Sequence of chain 1.B:
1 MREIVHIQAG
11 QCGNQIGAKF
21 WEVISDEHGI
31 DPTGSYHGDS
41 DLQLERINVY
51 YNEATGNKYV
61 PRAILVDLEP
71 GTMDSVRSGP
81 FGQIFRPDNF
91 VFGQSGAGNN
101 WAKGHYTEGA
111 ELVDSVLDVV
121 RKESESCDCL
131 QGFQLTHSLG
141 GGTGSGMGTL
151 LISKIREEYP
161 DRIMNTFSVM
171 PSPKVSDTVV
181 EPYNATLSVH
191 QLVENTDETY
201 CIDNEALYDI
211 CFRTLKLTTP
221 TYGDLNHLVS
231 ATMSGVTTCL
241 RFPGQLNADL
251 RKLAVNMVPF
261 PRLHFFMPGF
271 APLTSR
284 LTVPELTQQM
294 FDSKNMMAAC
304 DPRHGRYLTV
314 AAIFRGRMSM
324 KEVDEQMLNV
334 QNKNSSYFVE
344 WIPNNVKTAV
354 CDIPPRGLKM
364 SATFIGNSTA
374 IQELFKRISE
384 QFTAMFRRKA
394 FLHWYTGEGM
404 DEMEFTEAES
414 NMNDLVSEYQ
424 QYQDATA

Binding-site contacts:
Ligand atom N14 contacts residue CYS239 of chain 1.B at 3.7 Å.
Ligand atom C12 contacts residue LEU240 of chain 1.B at 3.8 Å (hydrophobic).
Ligand atom C10 contacts residue ASP249 of chain 1.B at 3.4 Å.
Ligand atom C26 contacts residue THR179 of chain 1.A at 3.2 Å.
Ligand atom N28 contacts residue LEU246 of chain 1.B at 3.7 Å.
Ligand atom C22 contacts residue MET257 of chain 1.B at 3.5 Å (hydrophobic).
Ligand atom O24 contacts residue ASN256 of chain 1.B at 3.7 Å.
Ligand atom C18 contacts residue ALA352 of chain 1.B at 3.8 Å (hydrophobic).
Ligand atom C09 contacts residue ASP249 of chain 1.B at 3.4 Å.
Ligand atom C26 contacts residue LYS350 of chain 1.B at 3.5 Å.
Ligand atom C09 contacts residue ALA248 of chain 1.B at 3.7 Å (hydrophobic).
Ligand atom C13 contacts residue VAL236 of chain 1.B at 2.9 Å (hydrophobic).
Ligand atom C25 contacts residue VAL313 of chain 1.B at 3.7 Å (hydrophobic).
Ligand atom C18 contacts residue LYS350 of chain 1.B at 3.6 Å.
Ligand atom C05 contacts residue LEU246 of chain 1.B at 3.8 Å (hydrophobic).
Ligand atom C17 contacts residue LYS350 of chain 1.B at 3.9 Å.
Ligand atom N28 contacts residue THR179 of chain 1.A at 2.9 Å (h-bond).
Ligand atom C18 contacts residue ALA315 of chain 1.B at 3.5 Å (hydrophobic).
Ligand atom C26 contacts residue ASN256 of chain 1.B at 3.3 Å.
Ligand atom C21 contacts residue ALA314 of chain 1.B at 3.7 Å (hydrophobic).
Ligand atom C16 contacts residue LEU246 of chain 1.B at 3.6 Å (hydrophobic).
Ligand atom N06 contacts residue ALA248 of chain 1.B at 3.8 Å.
Ligand atom O01 contacts residue LEU246 of chain 1.B at 3.3 Å.
Ligand atom C17 contacts residue LEU246 of chain 1.B at 3.8 Å (hydrophobic).
Ligand atom C19 contacts residue ALA315 of chain 1.B at 3.7 Å (hydrophobic).
Ligand atom O01 contacts residue LYS252 of chain 1.B at 3.7 Å.
Ligand atom C23 contacts residue LYS350 of chain 1.B at 3.4 Å.
Ligand atom C25 contacts residue ASN348 of chain 1.B at 3.6 Å.
Ligand atom C02 contacts residue LEU246 of chain 1.B at 3.5 Å (hydrophobic).
Ligand atom C25 contacts residue ASN256 of chain 1.B at 3.5 Å.
Ligand atom O24 contacts residue LYS350 of chain 1.B at 3.1 Å.
Ligand atom C10 contacts residue LEU253 of chain 1.B at 3.5 Å (hydrophobic).
Ligand atom C27 contacts residue THR179 of chain 1.A at 3.5 Å.
Ligand atom O11 contacts residue LEU240 of chain 1.B at 3.1 Å.
Ligand atom N06 contacts residue LEU253 of chain 1.B at 3.5 Å.
Ligand atom C12 contacts residue TYR200 of chain 1.B at 3.6 Å (hydrophobic).
Ligand atom C12 contacts residue VAL236 of chain 1.B at 3.1 Å (hydrophobic).
Ligand atom C19 contacts residue CYS239 of chain 1.B at 3.8 Å (hydrophobic).
Ligand atom C17 contacts residue ALA314 of chain 1.B at 3.7 Å (hydrophobic).
Ligand atom C23 contacts residue ASN256 of chain 1.B at 3.4 Å.

The protein below binds the small molecule below.
Small molecule (SMILES): COc1ccc2c(c1)NC(=O)CN2c1nc(N2CCOCC2)nc2c1CCC2

Sequence of chain 1.A:
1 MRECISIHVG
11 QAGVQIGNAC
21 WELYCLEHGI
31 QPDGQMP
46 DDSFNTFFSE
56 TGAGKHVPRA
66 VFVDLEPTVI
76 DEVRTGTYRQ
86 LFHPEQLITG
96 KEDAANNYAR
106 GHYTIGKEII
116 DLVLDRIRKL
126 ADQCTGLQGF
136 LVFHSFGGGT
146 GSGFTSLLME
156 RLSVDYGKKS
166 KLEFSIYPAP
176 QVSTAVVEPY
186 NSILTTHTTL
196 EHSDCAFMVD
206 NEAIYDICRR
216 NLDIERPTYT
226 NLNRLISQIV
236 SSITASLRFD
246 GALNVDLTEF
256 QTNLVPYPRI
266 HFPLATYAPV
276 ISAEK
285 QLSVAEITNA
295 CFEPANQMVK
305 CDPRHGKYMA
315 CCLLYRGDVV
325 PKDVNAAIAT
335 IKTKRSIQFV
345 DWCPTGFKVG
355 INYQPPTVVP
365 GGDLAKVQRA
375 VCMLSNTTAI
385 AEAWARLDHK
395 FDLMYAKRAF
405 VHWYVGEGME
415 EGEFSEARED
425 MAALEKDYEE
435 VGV